The small molecule below binds the protein below.
Small molecule (SMILES): Clc1cc2[nH]cc(Cc3nnn[nH]3)c2cc1Br

Binding-site contacts:
Ligand atom C2 contacts residue ILE139 of chain 1.A at 3.9 Å (hydrophobic).
Ligand atom C5 contacts residue PRO158 of chain 1.A at 3.9 Å (hydrophobic).
Ligand atom C1 contacts residue ILE163 of chain 1.A at 3.6 Å (hydrophobic).
Ligand atom C contacts residue LEU127 of chain 1.A at 4.0 Å (hydrophobic).
Ligand atom C9 contacts residue LEU127 of chain 1.A at 3.9 Å (hydrophobic).
Ligand atom C9 contacts residue MET224 of chain 1.A at 3.9 Å (hydrophobic).
Ligand atom N2 contacts residue GLU229 of chain 1.A at 3.9 Å.
Ligand atom N4 contacts residue PRO158 of chain 1.A at 3.5 Å.
Ligand atom C6 contacts residue TYR124 of chain 1.A at 3.8 Å (hydrophobic).
Ligand atom C2 contacts residue ILE163 of chain 1.A at 3.4 Å (hydrophobic).
Ligand atom C2 contacts residue MET220 of chain 1.A at 3.9 Å (hydrophobic).
Ligand atom N3 contacts residue MET224 of chain 1.A at 3.8 Å.
Ligand atom C3 contacts residue MET220 of chain 1.A at 3.8 Å (hydrophobic).
Ligand atom BR contacts residue LEU127 of chain 1.A at 3.9 Å.
Ligand atom N1 contacts residue GLU229 of chain 1.A at 3.1 Å (salt-bridge).
Ligand atom BR contacts residue ILE132 of chain 1.A at 4.0 Å.
Ligand atom C2 contacts residue VAL161 of chain 1.A at 3.4 Å (hydrophobic).
Ligand atom C8 contacts residue MET220 of chain 1.A at 4.1 Å (hydrophobic).
Ligand atom N contacts residue VAL161 of chain 1.A at 3.4 Å (h-bond).
Ligand atom N3 contacts residue MET220 of chain 1.A at 3.5 Å (h-bond).
Ligand atom N3 contacts residue PRO158 of chain 1.A at 3.4 Å.
Ligand atom C6 contacts residue MET224 of chain 1.A at 3.8 Å (hydrophobic).
Ligand atom BR contacts residue TYR135 of chain 1.A at 4.0 Å.
Ligand atom C3 contacts residue ILE163 of chain 1.A at 3.9 Å (hydrophobic).
Ligand atom C1 contacts residue ILE139 of chain 1.A at 3.5 Å (hydrophobic).
Ligand atom N1 contacts residue MET224 of chain 1.A at 4.0 Å.
Ligand atom N1 contacts residue TYR124 of chain 1.A at 3.6 Å.
Ligand atom N contacts residue PRO158 of chain 1.A at 3.3 Å (h-bond).
Ligand atom C1 contacts residue TYR135 of chain 1.A at 4.1 Å (hydrophobic).
Ligand atom C4 contacts residue PHE120 of chain 1.A at 3.6 Å (hydrophobic).
Ligand atom N1 contacts residue PRO158 of chain 1.A at 3.6 Å.
Ligand atom N3 contacts residue SER223 of chain 1.A at 3.9 Å.
Ligand atom N contacts residue PHE120 of chain 1.A at 4.0 Å.
Ligand atom C7 contacts residue PRO158 of chain 1.A at 3.6 Å (hydrophobic).
Ligand atom C4 contacts residue PRO158 of chain 1.A at 3.4 Å (hydrophobic).
Ligand atom N4 contacts residue MET224 of chain 1.A at 3.5 Å.
Ligand atom N4 contacts residue MET220 of chain 1.A at 4.0 Å.
Ligand atom N2 contacts residue PRO158 of chain 1.A at 3.4 Å.
Ligand atom C7 contacts residue MET224 of chain 1.A at 3.5 Å (hydrophobic).
Ligand atom N2 contacts residue SER223 of chain 1.A at 3.3 Å (h-bond).

Sequence of chain 1.A:
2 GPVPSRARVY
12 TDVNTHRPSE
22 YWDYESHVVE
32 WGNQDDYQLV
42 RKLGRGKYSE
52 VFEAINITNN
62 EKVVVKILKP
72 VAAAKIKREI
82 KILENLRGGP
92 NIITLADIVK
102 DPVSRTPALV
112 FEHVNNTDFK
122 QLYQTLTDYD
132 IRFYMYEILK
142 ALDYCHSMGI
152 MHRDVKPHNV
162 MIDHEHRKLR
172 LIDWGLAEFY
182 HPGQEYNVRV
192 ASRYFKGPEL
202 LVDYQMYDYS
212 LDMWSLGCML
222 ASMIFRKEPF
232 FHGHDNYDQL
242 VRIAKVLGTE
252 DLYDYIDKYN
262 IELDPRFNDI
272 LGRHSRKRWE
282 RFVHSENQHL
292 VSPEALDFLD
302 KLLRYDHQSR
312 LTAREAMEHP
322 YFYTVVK